Sequence of chain 1.A:
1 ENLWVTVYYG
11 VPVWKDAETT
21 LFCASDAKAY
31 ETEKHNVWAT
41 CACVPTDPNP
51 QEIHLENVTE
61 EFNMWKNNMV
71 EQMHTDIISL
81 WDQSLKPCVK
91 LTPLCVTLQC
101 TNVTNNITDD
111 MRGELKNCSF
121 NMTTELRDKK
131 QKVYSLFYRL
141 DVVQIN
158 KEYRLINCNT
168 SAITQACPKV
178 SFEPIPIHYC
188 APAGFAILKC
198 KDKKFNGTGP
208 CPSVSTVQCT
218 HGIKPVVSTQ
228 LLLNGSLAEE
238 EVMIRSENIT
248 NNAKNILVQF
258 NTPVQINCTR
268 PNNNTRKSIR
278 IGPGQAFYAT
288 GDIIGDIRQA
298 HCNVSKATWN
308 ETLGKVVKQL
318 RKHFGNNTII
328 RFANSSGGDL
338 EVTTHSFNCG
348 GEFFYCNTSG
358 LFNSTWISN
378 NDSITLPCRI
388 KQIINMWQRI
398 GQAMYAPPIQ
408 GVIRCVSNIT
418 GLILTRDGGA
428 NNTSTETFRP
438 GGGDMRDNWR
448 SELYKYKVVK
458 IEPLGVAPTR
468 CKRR

A small-molecule ligand and the protein it binds are described below.
Small molecule (SMILES): CC(=O)N[C@H]1[C@H](O[C@H]2[C@H](O)[C@@H](NC(C)=O)CO[C@@H]2CO)O[C@H](CO)[C@@H](O)[C@@H]1O

Binding-site contacts:
Ligand atom C8 contacts residue ASN300 of chain 1.A at 3.5 Å.
Ligand atom O5 contacts residue GLN262 of chain 1.A at 4.0 Å.
Ligand atom C7 contacts residue ASN264 of chain 1.A at 3.1 Å.
Ligand atom C8 contacts residue ASN264 of chain 1.A at 4.3 Å.
Ligand atom C5 contacts residue GLN262 of chain 1.A at 4.0 Å.
Ligand atom C8 contacts residue SER380 of chain 1.A at 4.5 Å.
Ligand atom O7 contacts residue ASN264 of chain 1.A at 2.9 Å (h-bond).
Ligand atom C3 contacts residue GLN262 of chain 1.A at 3.8 Å.
Ligand atom C4 contacts residue ASN264 of chain 1.A at 4.2 Å.
Ligand atom C7 contacts residue ASN300 of chain 1.A at 4.0 Å.
Ligand atom O7 contacts residue SER380 of chain 1.A at 3.8 Å.
Ligand atom C4 contacts residue GLN262 of chain 1.A at 4.4 Å.
Ligand atom N2 contacts residue ASN264 of chain 1.A at 2.9 Å (h-bond).
Ligand atom C8 contacts residue SER302 of chain 1.A at 3.2 Å.
Ligand atom O7 contacts residue ASN300 of chain 1.A at 3.2 Å.
Ligand atom C2 contacts residue ASN264 of chain 1.A at 2.4 Å.
Ligand atom C7 contacts residue GLN262 of chain 1.A at 4.1 Å.
Ligand atom C8 contacts residue VAL301 of chain 1.A at 3.8 Å (hydrophobic).
Ligand atom O5 contacts residue ASN264 of chain 1.A at 2.4 Å (h-bond).
Ligand atom C1 contacts residue GLN262 of chain 1.A at 3.2 Å.
Ligand atom C8 contacts residue GLN262 of chain 1.A at 3.2 Å.
Ligand atom N2 contacts residue GLN262 of chain 1.A at 3.3 Å.
Ligand atom C1 contacts residue ASN264 of chain 1.A at 1.4 Å.
Ligand atom C3 contacts residue ASN264 of chain 1.A at 3.8 Å.
Ligand atom C2 contacts residue GLN262 of chain 1.A at 3.8 Å.
Ligand atom C7 contacts residue SER380 of chain 1.A at 4.3 Å.
Ligand atom C5 contacts residue ASN264 of chain 1.A at 3.6 Å.